Binding-site contacts:
Ligand atom C1 contacts residue TYR81 of chain 1.A at 4.0 Å (hydrophobic).
Ligand atom C12 contacts residue ILE23 of chain 1.A at 3.8 Å (hydrophobic).
Ligand atom C12 contacts residue ILE102 of chain 1.A at 3.1 Å (hydrophobic).
Ligand atom C6 contacts residue LYS54 of chain 1.A at 4.2 Å.
Ligand atom N8 contacts residue TYR83 of chain 1.A at 4.2 Å.
Ligand atom C3 contacts residue ASP69 of chain 1.A at 4.3 Å.
Ligand atom S11 contacts residue GLY140 of chain 1.A at 4.0 Å.
Ligand atom C10 contacts residue PHE22 of chain 1.A at 3.4 Å (hydrophobic).
Ligand atom C17 contacts residue TYR83 of chain 1.A at 4.0 Å (hydrophobic).
Ligand atom O14 contacts residue ILE116 of chain 1.A at 3.3 Å.
Ligand atom C7 contacts residue PHE30 of chain 1.A at 3.2 Å (hydrophobic).
Ligand atom C5 contacts residue GLY26 of chain 1.A at 4.3 Å.
Ligand atom O16 contacts residue ILE116 of chain 1.A at 3.5 Å.
Ligand atom C5 contacts residue PHE30 of chain 1.A at 3.4 Å (hydrophobic).
Ligand atom O15 contacts residue ILE116 of chain 1.A at 4.2 Å.
Ligand atom C12 contacts residue TYR81 of chain 1.A at 3.8 Å (hydrophobic).
Ligand atom O14 contacts residue PHE22 of chain 1.A at 4.1 Å.
Ligand atom C2 contacts residue ASP69 of chain 1.A at 3.9 Å.
Ligand atom C2 contacts residue TYR81 of chain 1.A at 3.3 Å (hydrophobic).
Ligand atom C4 contacts residue PHE30 of chain 1.A at 3.8 Å (hydrophobic).
Ligand atom C17 contacts residue ILE102 of chain 1.A at 3.5 Å (hydrophobic).
Ligand atom N8 contacts residue ILE102 of chain 1.A at 4.2 Å.
Ligand atom C12 contacts residue TYR83 of chain 1.A at 3.5 Å (hydrophobic).
Ligand atom C6 contacts residue ASP27 of chain 1.A at 3.4 Å.
Ligand atom C9 contacts residue PHE22 of chain 1.A at 3.7 Å (hydrophobic).
Ligand atom C1 contacts residue LYS54 of chain 1.A at 3.5 Å.
Ligand atom O15 contacts residue GLU141 of chain 1.A at 4.3 Å.
Ligand atom O14 contacts residue ILE102 of chain 1.A at 3.3 Å.
Ligand atom C3 contacts residue TYR83 of chain 1.A at 4.3 Å (hydrophobic).
Ligand atom C13 contacts residue TYR83 of chain 1.A at 3.2 Å (hydrophobic).
Ligand atom O15 contacts residue GLY140 of chain 1.A at 3.5 Å.
Ligand atom C9 contacts residue PHE30 of chain 1.A at 4.1 Å (hydrophobic).
Ligand atom C10 contacts residue GLY140 of chain 1.A at 3.7 Å.
Ligand atom C1 contacts residue ASP27 of chain 1.A at 3.9 Å.
Ligand atom C17 contacts residue PHE22 of chain 1.A at 4.0 Å (hydrophobic).
Ligand atom S11 contacts residue ILE116 of chain 1.A at 4.1 Å.
Ligand atom S11 contacts residue PHE22 of chain 1.A at 4.3 Å.
Ligand atom C3 contacts residue TYR81 of chain 1.A at 3.6 Å (hydrophobic).
Ligand atom N8 contacts residue PHE30 of chain 1.A at 4.2 Å.
Ligand atom C9 contacts residue ILE102 of chain 1.A at 4.2 Å (hydrophobic).

This small molecule binds to this protein.
Small molecule (SMILES): C[N+](C)(CCCS(=O)(=O)[O-])Cc1ccccc1

Sequence of chain 1.A:
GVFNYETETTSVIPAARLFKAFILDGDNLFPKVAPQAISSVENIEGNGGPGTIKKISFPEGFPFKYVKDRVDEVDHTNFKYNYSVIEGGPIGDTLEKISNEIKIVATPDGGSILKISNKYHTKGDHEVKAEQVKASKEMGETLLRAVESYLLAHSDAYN